This protein binds this small molecule.
Small molecule (SMILES): CN1CCN(c2ccc(Nc3ncc4nc(Nc5ccccc5)n(C5CCCCC5)c4n3)cc2)CC1

Binding-site contacts:
Ligand atom N7 contacts residue LEU153 of chain 1.B at 3.8 Å.
Ligand atom CAM contacts residue CYS106 of chain 1.B at 3.8 Å (hydrophobic).
Ligand atom C6 contacts residue MET102 of chain 1.B at 3.6 Å (hydrophobic).
Ligand atom CAO contacts residue LEU153 of chain 1.B at 4.0 Å (hydrophobic).
Ligand atom CAF contacts residue LYS54 of chain 1.B at 3.6 Å.
Ligand atom N2 contacts residue GLY105 of chain 1.B at 3.6 Å.
Ligand atom CBA contacts residue GLY105 of chain 1.B at 3.4 Å.
Ligand atom N9 contacts residue VAL35 of chain 1.B at 3.8 Å.
Ligand atom C6 contacts residue LEU153 of chain 1.B at 4.0 Å (hydrophobic).
Ligand atom NAY contacts residue VAL35 of chain 1.B at 3.8 Å.
Ligand atom CAB contacts residue MET99 of chain 1.B at 3.2 Å (hydrophobic).
Ligand atom N2 contacts residue LEU101 of chain 1.B at 3.9 Å.
Ligand atom CBA contacts residue MET102 of chain 1.B at 3.2 Å (hydrophobic).
Ligand atom C2 contacts residue LEU101 of chain 1.B at 4.0 Å (hydrophobic).
Ligand atom CAH contacts residue PRO103 of chain 1.B at 3.2 Å (hydrophobic).
Ligand atom C8 contacts residue VAL35 of chain 1.B at 3.9 Å (hydrophobic).
Ligand atom CAF contacts residue ASP164 of chain 1.B at 3.7 Å.
Ligand atom CAH contacts residue GLY105 of chain 1.B at 3.7 Å.
Ligand atom N2 contacts residue MET102 of chain 1.B at 2.4 Å (h-bond).
Ligand atom C6 contacts residue ALA52 of chain 1.B at 3.7 Å (hydrophobic).
Ligand atom CAC contacts residue LYS54 of chain 1.B at 3.9 Å.
Ligand atom CAB contacts residue LYS54 of chain 1.B at 3.9 Å.
Ligand atom CAF contacts residue THR163 of chain 1.B at 3.9 Å.
Ligand atom N1 contacts residue MET102 of chain 1.B at 3.0 Å (h-bond).
Ligand atom CAG contacts residue GLY105 of chain 1.B at 3.6 Å.
Ligand atom C6 contacts residue GLN100 of chain 1.B at 3.6 Å.
Ligand atom C2 contacts residue MET102 of chain 1.B at 3.3 Å (hydrophobic).
Ligand atom C5 contacts residue LEU153 of chain 1.B at 3.8 Å (hydrophobic).
Ligand atom CAH contacts residue MET102 of chain 1.B at 3.1 Å (hydrophobic).
Ligand atom C2 contacts residue LEU27 of chain 1.B at 4.0 Å (hydrophobic).
Ligand atom CAN contacts residue GLY28 of chain 1.B at 3.9 Å.
Ligand atom CAD contacts residue MET99 of chain 1.B at 3.9 Å (hydrophobic).
Ligand atom N1 contacts residue LEU101 of chain 1.B at 3.5 Å.
Ligand atom CAD contacts residue LYS54 of chain 1.B at 3.6 Å.
Ligand atom CAD contacts residue ASP164 of chain 1.B at 3.5 Å.
Ligand atom CBG contacts residue VAL35 of chain 1.B at 3.9 Å (hydrophobic).
Ligand atom CAM contacts residue ARG150 of chain 1.B at 4.0 Å.
Ligand atom CAS contacts residue LEU27 of chain 1.B at 3.5 Å (hydrophobic).
Ligand atom CAJ contacts residue PRO103 of chain 1.B at 3.5 Å (hydrophobic).
Ligand atom CAC contacts residue MET99 of chain 1.B at 3.5 Å (hydrophobic).

Sequence of chain 1.B:
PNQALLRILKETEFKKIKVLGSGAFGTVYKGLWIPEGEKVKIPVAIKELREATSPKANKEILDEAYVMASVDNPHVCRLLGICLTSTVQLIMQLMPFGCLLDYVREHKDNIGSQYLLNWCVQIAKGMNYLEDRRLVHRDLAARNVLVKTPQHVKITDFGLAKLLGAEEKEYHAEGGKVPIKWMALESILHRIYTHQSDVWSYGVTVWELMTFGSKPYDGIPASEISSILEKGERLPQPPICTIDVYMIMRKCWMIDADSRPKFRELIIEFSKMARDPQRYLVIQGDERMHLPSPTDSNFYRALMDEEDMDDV